Binding-site contacts:
Ligand atom C7 contacts residue ASN259 of chain 2.B at 3.1 Å.
Ligand atom C6 contacts residue PHE118 of chain 2.A at 4.4 Å (hydrophobic).
Ligand atom O5 contacts residue THR116 of chain 2.A at 2.6 Å (h-bond).
Ligand atom C2 contacts residue ASN259 of chain 2.B at 2.4 Å.
Ligand atom O5 contacts residue ASN259 of chain 2.B at 2.4 Å (h-bond).
Ligand atom O7 contacts residue ASN259 of chain 2.B at 3.0 Å (h-bond).
Ligand atom C5 contacts residue ASN259 of chain 2.B at 3.7 Å.
Ligand atom C8 contacts residue ASN259 of chain 2.B at 4.1 Å.
Ligand atom C4 contacts residue ASN259 of chain 2.B at 4.2 Å.
Ligand atom C6 contacts residue THR116 of chain 2.A at 3.5 Å.
Ligand atom C3 contacts residue ASN259 of chain 2.B at 3.8 Å.
Ligand atom C1 contacts residue THR116 of chain 2.A at 3.3 Å.
Ligand atom N2 contacts residue ASN259 of chain 2.B at 2.9 Å (h-bond).
Ligand atom C1 contacts residue ASN259 of chain 2.B at 1.4 Å.
Ligand atom C5 contacts residue THR116 of chain 2.A at 3.5 Å.
Ligand atom O6 contacts residue PHE118 of chain 2.A at 3.9 Å.
Ligand atom O6 contacts residue LYS115 of chain 2.A at 4.4 Å.
Ligand atom C6 contacts residue LYS115 of chain 2.A at 3.9 Å.

Sequence of chain 2.A:
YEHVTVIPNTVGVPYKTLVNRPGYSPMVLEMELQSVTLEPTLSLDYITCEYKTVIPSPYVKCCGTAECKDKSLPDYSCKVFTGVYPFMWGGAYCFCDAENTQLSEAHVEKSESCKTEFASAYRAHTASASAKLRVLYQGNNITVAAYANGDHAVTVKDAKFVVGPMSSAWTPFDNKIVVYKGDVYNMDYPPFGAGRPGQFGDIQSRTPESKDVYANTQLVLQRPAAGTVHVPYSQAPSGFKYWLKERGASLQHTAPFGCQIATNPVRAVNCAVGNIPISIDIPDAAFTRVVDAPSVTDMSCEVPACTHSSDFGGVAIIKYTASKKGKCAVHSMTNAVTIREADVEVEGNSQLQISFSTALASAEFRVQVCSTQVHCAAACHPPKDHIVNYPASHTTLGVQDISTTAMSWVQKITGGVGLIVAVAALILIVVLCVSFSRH

The small molecule below binds the protein below.
Small molecule (SMILES): CC(=O)N[C@@H]1[C@@H](O)[C@H](O)[C@@H](CO)O[C@H]1O

Sequence of chain 2.B:
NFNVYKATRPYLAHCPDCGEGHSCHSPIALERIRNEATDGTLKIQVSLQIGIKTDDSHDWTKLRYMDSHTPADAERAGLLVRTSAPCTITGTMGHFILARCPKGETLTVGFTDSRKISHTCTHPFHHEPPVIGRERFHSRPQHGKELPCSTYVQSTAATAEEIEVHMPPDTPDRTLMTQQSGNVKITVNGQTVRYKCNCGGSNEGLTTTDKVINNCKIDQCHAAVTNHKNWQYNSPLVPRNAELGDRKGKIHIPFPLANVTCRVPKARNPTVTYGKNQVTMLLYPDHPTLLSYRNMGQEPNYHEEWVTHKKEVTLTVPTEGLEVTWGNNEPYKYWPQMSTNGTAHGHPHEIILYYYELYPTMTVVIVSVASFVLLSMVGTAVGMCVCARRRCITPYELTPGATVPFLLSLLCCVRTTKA